Sequence of chain 1.B:
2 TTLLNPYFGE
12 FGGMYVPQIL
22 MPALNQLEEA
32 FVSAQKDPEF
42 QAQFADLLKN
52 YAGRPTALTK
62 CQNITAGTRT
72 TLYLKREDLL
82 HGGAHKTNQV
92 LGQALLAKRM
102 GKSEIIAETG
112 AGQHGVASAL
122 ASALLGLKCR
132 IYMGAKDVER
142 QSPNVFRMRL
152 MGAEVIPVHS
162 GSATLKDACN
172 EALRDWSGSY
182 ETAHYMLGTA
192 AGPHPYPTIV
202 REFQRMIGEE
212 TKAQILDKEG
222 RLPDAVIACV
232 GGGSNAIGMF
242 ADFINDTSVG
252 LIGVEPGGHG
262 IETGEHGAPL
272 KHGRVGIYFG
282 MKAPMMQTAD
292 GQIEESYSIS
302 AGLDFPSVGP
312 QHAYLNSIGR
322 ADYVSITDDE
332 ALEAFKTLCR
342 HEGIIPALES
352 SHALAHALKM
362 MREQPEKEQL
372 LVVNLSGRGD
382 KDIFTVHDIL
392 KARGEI

A protein and the small-molecule ligand that binds it are described below.
Small molecule (SMILES): Cc1ncc(COP(=O)(O)O)c(/C=N/C(CO)C(=O)O)c1O

Binding-site contacts:
Ligand atom OXT contacts residue GLY111 of chain 1.B at 3.1 Å (h-bond).
Ligand atom O contacts residue GLY113 of chain 1.B at 3.6 Å.
Ligand atom OG contacts residue ALA112 of chain 1.B at 2.9 Å (h-bond).
Ligand atom O3P contacts residue SER235 of chain 1.B at 2.6 Å (h-bond).
Ligand atom OXT contacts residue HIS115 of chain 1.B at 3.4 Å.
Ligand atom C4 contacts residue GLY303 of chain 1.B at 3.6 Å.
Ligand atom O1P contacts residue ASN236 of chain 1.B at 2.8 Å (h-bond).
Ligand atom O2P contacts residue GLY234 of chain 1.B at 2.8 Å (h-bond).
Ligand atom C6 contacts residue GLU350 of chain 1.B at 3.6 Å.
Ligand atom O2P contacts residue GLY232 of chain 1.B at 2.9 Å (h-bond).
Ligand atom C contacts residue HIS115 of chain 1.B at 3.6 Å.
Ligand atom O2P contacts residue SER235 of chain 1.B at 3.6 Å.
Ligand atom C4A contacts residue LYS87 of chain 1.B at 3.4 Å.
Ligand atom P contacts residue SER235 of chain 1.B at 3.5 Å.
Ligand atom CB contacts residue ASP305 of chain 1.B at 3.2 Å.
Ligand atom O2P contacts residue GLY233 of chain 1.B at 3.1 Å (h-bond).
Ligand atom N1 contacts residue SER377 of chain 1.B at 2.8 Å (h-bond).
Ligand atom O3 contacts residue GLN114 of chain 1.B at 3.3 Å.
Ligand atom O3P contacts residue LYS87 of chain 1.B at 3.2 Å (salt-bridge).
Ligand atom OG contacts residue ASP305 of chain 1.B at 2.6 Å (salt-bridge).
Ligand atom OG contacts residue GLY111 of chain 1.B at 3.5 Å.
Ligand atom O contacts residue HIS115 of chain 1.B at 2.9 Å (h-bond).
Ligand atom N contacts residue GLY303 of chain 1.B at 3.6 Å.
Ligand atom C contacts residue THR110 of chain 1.B at 3.5 Å.
Ligand atom C4A contacts residue GLY303 of chain 1.B at 2.9 Å.
Ligand atom C5A contacts residue GLY303 of chain 1.B at 3.4 Å.
Ligand atom N contacts residue LYS87 of chain 1.B at 3.5 Å.
Ligand atom O3P contacts residue THR190 of chain 1.B at 2.6 Å (h-bond).
Ligand atom O contacts residue THR110 of chain 1.B at 3.5 Å (h-bond).
Ligand atom C6 contacts residue SER377 of chain 1.B at 3.5 Å.
Ligand atom O1P contacts residue SER235 of chain 1.B at 3.2 Å (h-bond).
Ligand atom OG contacts residue GLY303 of chain 1.B at 3.5 Å.
Ligand atom O1P contacts residue HIS86 of chain 1.B at 3.1 Å (h-bond).
Ligand atom O4P contacts residue LYS87 of chain 1.B at 3.3 Å (salt-bridge).
Ligand atom OXT contacts residue THR110 of chain 1.B at 2.7 Å (h-bond).
Ligand atom O contacts residue GLN114 of chain 1.B at 3.1 Å (h-bond).
Ligand atom N1 contacts residue GLU350 of chain 1.B at 3.5 Å.
Ligand atom P contacts residue GLY234 of chain 1.B at 3.6 Å.
Ligand atom CB contacts residue GLY303 of chain 1.B at 3.6 Å.
Ligand atom O3P contacts residue GLY234 of chain 1.B at 3.5 Å (h-bond).